Sequence of chain 1.B:
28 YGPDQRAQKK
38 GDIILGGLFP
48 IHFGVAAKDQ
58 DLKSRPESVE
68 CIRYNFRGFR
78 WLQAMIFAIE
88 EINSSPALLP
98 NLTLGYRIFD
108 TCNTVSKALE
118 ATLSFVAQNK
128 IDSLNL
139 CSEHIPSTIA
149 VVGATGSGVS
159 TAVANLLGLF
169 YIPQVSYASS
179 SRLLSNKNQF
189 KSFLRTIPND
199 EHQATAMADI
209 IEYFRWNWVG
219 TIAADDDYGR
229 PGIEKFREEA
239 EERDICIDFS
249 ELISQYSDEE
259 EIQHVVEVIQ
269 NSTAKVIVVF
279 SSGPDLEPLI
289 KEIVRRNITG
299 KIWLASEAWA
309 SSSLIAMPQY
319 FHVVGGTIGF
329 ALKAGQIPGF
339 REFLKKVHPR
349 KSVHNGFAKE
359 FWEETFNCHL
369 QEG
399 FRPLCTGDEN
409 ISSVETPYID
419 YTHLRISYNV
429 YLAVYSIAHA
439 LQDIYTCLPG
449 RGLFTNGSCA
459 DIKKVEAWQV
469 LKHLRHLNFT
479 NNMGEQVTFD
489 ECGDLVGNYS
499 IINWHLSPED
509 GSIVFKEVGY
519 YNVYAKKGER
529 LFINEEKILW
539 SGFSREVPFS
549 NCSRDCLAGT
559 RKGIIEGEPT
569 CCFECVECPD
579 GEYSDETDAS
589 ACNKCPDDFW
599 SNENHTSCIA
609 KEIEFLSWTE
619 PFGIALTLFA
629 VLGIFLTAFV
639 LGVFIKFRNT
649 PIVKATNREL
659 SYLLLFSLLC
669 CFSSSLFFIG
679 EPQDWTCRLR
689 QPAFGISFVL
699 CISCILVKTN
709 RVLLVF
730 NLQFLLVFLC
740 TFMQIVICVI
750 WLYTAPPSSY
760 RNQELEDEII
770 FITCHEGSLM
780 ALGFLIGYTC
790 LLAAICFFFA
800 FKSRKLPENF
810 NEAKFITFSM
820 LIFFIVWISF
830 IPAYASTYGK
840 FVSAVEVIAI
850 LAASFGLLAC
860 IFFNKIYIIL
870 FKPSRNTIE

Binding-site contacts:
Ligand atom C14 contacts residue PHE692 of chain 1.B at 3.6 Å (hydrophobic).
Ligand atom C22 contacts residue GLY693 of chain 1.B at 4.0 Å.
Ligand atom C7 contacts residue LEU781 of chain 1.B at 4.2 Å (hydrophobic).
Ligand atom C13 contacts residue GLU845 of chain 1.B at 4.0 Å.
Ligand atom N12 contacts residue GLN689 of chain 1.B at 2.8 Å (h-bond).
Ligand atom C7 contacts residue GLU775 of chain 1.B at 4.1 Å.
Ligand atom C22 contacts residue GLN689 of chain 1.B at 3.7 Å.
Ligand atom C21 contacts residue GLY693 of chain 1.B at 4.0 Å.
Ligand atom C22 contacts residue PHE692 of chain 1.B at 3.8 Å (hydrophobic).
Ligand atom C24 contacts residue PHE692 of chain 1.B at 3.6 Å (hydrophobic).
Ligand atom C6 contacts residue LEU781 of chain 1.B at 4.2 Å (hydrophobic).
Ligand atom C19 contacts residue THR788 of chain 1.B at 3.8 Å.
Ligand atom C10 contacts residue GLN689 of chain 1.B at 3.5 Å.
Ligand atom C10 contacts residue GLU845 of chain 1.B at 3.4 Å.
Ligand atom C24 contacts residue TRP826 of chain 1.B at 3.7 Å (hydrophobic).
Ligand atom C24 contacts residue ILE849 of chain 1.B at 3.8 Å (hydrophobic).
Ligand atom C23 contacts residue GLN689 of chain 1.B at 3.2 Å.
Ligand atom C17 contacts residue TRP826 of chain 1.B at 3.8 Å (hydrophobic).
Ligand atom C24 contacts residue GLU845 of chain 1.B at 3.9 Å.
Ligand atom N9 contacts residue GLU845 of chain 1.B at 4.2 Å.
Ligand atom C25 contacts residue GLU845 of chain 1.B at 4.1 Å.
Ligand atom C24 contacts residue GLN689 of chain 1.B at 4.1 Å.
Ligand atom C13 contacts residue TRP826 of chain 1.B at 3.7 Å (hydrophobic).
Ligand atom C25 contacts residue ILE785 of chain 1.B at 4.0 Å (hydrophobic).
Ligand atom C19 contacts residue ILE785 of chain 1.B at 4.1 Å (hydrophobic).
Ligand atom C14 contacts residue GLN689 of chain 1.B at 3.9 Å.
Ligand atom N12 contacts residue GLU845 of chain 1.B at 3.1 Å (salt-bridge).
Ligand atom C16 contacts residue TRP826 of chain 1.B at 3.6 Å (hydrophobic).
Ligand atom C23 contacts residue PHE692 of chain 1.B at 3.5 Å (hydrophobic).
Ligand atom C13 contacts residue GLN689 of chain 1.B at 3.7 Å.
Ligand atom C18 contacts residue THR788 of chain 1.B at 4.0 Å.
Ligand atom C11 contacts residue GLU845 of chain 1.B at 3.7 Å.
Ligand atom C20 contacts residue PHE692 of chain 1.B at 4.0 Å (hydrophobic).
Ligand atom C11 contacts residue GLN689 of chain 1.B at 3.4 Å.
Ligand atom C4 contacts residue LEU778 of chain 1.B at 4.2 Å (hydrophobic).
Ligand atom C15 contacts residue PHE692 of chain 1.B at 3.7 Å (hydrophobic).
Ligand atom C6 contacts residue GLU775 of chain 1.B at 4.1 Å.
Ligand atom C16 contacts residue PHE692 of chain 1.B at 4.1 Å (hydrophobic).
Ligand atom C26 contacts residue ILE785 of chain 1.B at 4.0 Å (hydrophobic).
Ligand atom C21 contacts residue PHE692 of chain 1.B at 4.0 Å (hydrophobic).

A protein and the small-molecule ligand that binds it are described below.
Small molecule (SMILES): C[C@@H](N[C@H]1CCN(c2ccc(CC(=O)O)cc2)C1)c1cccc2ccccc12